Sequence of chain 1.A:
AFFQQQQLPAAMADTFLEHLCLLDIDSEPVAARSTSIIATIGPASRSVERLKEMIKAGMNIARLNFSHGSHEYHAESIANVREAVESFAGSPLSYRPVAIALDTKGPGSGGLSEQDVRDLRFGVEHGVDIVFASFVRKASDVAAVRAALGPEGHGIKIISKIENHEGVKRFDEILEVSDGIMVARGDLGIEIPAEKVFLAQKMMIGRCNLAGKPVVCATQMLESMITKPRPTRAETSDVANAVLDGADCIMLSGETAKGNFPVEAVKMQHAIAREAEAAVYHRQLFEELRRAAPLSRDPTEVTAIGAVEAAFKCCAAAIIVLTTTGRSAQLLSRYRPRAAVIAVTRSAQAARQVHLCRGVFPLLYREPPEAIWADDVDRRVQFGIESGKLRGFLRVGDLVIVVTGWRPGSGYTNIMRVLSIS

Binding-site contacts:
Ligand atom C1 contacts residue THR244 of chain 1.A at 3.7 Å.
Ligand atom C2 contacts residue LYS186 of chain 1.A at 3.5 Å.
Ligand atom O4 contacts residue ARG87 of chain 1.A at 4.3 Å.
Ligand atom C2 contacts residue MG1 of chain 1.K at 2.6 Å.
Ligand atom O3 contacts residue ALA209 of chain 1.A at 3.3 Å.
Ligand atom O1 contacts residue ASP212 of chain 1.A at 2.8 Å (salt-bridge).
Ligand atom O1 contacts residue GLY211 of chain 1.A at 3.8 Å.
Ligand atom C2 contacts residue GLU188 of chain 1.A at 3.6 Å.
Ligand atom O2 contacts residue ASP212 of chain 1.A at 3.9 Å.
Ligand atom O4 contacts residue ALA209 of chain 1.A at 3.9 Å.
Ligand atom O4 contacts residue MET207 of chain 1.A at 4.2 Å.
Ligand atom C2 contacts residue THR244 of chain 1.A at 4.1 Å.
Ligand atom O2 contacts residue MG1 of chain 1.K at 1.9 Å.
Ligand atom O3 contacts residue GLY211 of chain 1.A at 3.0 Å (h-bond).
Ligand atom O3 contacts residue GLU188 of chain 1.A at 4.5 Å.
Ligand atom C2 contacts residue ALA209 of chain 1.A at 3.8 Å (hydrophobic).
Ligand atom C1 contacts residue MG1 of chain 1.K at 2.6 Å.
Ligand atom O1 contacts residue ALA209 of chain 1.A at 4.0 Å.
Ligand atom C1 contacts residue GLY211 of chain 1.A at 3.9 Å.
Ligand atom O3 contacts residue ASP212 of chain 1.A at 3.9 Å.
Ligand atom C1 contacts residue ALA209 of chain 1.A at 3.6 Å (hydrophobic).
Ligand atom O3 contacts residue THR244 of chain 1.A at 2.6 Å (h-bond).
Ligand atom O3 contacts residue ARG210 of chain 1.A at 3.6 Å.
Ligand atom C1 contacts residue GLU188 of chain 1.A at 3.4 Å.
Ligand atom O1 contacts residue MG1 of chain 1.K at 1.9 Å.
Ligand atom O1 contacts residue GLU188 of chain 1.A at 2.9 Å (salt-bridge).
Ligand atom O2 contacts residue ALA209 of chain 1.A at 4.4 Å.
Ligand atom O4 contacts residue LYS186 of chain 1.A at 3.6 Å (salt-bridge).
Ligand atom O4 contacts residue MG1 of chain 1.K at 3.8 Å.
Ligand atom O2 contacts residue LYS186 of chain 1.A at 2.7 Å (salt-bridge).
Ligand atom O2 contacts residue GLU188 of chain 1.A at 3.1 Å (salt-bridge).
Ligand atom C1 contacts residue ASP212 of chain 1.A at 3.8 Å.
Ligand atom O3 contacts residue MG1 of chain 1.K at 3.9 Å.
Ligand atom O4 contacts residue THR244 of chain 1.A at 3.6 Å.
Ligand atom C2 contacts residue ASP212 of chain 1.A at 4.5 Å.
Ligand atom O4 contacts residue MET276 of chain 1.A at 4.5 Å.

A protein and the small-molecule ligand that binds it are described below.
Small molecule (SMILES): O=C([O-])C(=O)[O-]